A protein and the small-molecule ligand that binds it are described below.
Small molecule (SMILES): OCCCO

Sequence of chain 1.A:
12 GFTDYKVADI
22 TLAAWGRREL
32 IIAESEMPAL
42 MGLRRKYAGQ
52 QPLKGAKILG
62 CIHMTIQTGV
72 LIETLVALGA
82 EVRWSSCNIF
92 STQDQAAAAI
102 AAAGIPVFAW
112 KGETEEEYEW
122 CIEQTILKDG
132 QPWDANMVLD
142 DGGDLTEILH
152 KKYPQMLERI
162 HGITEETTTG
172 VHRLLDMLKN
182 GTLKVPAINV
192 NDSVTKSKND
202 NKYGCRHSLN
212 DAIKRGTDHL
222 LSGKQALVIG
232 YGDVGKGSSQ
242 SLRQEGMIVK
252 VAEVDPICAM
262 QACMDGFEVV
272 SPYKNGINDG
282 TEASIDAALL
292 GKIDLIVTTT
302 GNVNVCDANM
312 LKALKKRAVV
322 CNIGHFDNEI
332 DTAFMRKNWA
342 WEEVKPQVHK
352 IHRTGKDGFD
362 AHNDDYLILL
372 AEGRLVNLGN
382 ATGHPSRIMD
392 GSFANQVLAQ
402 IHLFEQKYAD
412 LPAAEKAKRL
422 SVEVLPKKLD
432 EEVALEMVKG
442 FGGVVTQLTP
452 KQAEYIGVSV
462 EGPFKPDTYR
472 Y

Binding-site contacts:
Ligand atom C2 contacts residue GLN448 of chain 1.D at 4.4 Å.
Ligand atom C1 contacts residue GLN448 of chain 1.D at 4.3 Å.
Ligand atom O1 contacts residue ASN276 of chain 1.A at 3.8 Å.
Ligand atom C3 contacts residue ILE278 of chain 1.A at 3.9 Å (hydrophobic).
Ligand atom C3 contacts residue GLN448 of chain 1.D at 3.9 Å.
Ligand atom O1 contacts residue ILE278 of chain 1.A at 4.4 Å.
Ligand atom O3 contacts residue ILE278 of chain 1.A at 4.3 Å.
Ligand atom C1 contacts residue ILE278 of chain 1.A at 4.0 Å (hydrophobic).
Ligand atom C1 contacts residue ASN276 of chain 1.A at 3.5 Å.
Ligand atom C2 contacts residue ILE278 of chain 1.A at 4.3 Å (hydrophobic).

Sequence of chain 1.D:
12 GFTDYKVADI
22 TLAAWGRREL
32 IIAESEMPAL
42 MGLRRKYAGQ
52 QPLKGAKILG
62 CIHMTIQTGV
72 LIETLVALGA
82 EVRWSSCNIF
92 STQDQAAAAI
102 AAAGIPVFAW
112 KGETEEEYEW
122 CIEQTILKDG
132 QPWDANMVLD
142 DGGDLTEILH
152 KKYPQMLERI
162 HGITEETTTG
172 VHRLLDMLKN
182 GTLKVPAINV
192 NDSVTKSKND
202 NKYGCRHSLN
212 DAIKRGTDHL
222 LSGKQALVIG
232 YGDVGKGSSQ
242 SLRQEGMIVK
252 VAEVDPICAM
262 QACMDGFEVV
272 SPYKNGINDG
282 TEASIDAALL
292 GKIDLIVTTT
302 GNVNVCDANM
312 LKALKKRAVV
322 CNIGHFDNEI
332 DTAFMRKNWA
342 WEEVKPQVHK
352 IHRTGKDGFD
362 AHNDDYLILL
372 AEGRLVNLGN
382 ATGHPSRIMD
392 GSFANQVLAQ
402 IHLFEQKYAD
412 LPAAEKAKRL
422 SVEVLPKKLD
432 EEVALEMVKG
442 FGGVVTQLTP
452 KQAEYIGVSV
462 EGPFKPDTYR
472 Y